The small molecule below binds the protein below.
Small molecule (SMILES): O=[N+]([O-])c1ccc(O)cc1

Binding-site contacts:
Ligand atom C6 contacts residue MET44 of chain 1.B at 3.8 Å (hydrophobic).
Ligand atom C3 contacts residue PHE14 of chain 1.B at 3.6 Å (hydrophobic).
Ligand atom O3 contacts residue MET21 of chain 1.B at 3.6 Å.
Ligand atom C5 contacts residue ALA292 of chain 1.B at 4.3 Å (hydrophobic).
Ligand atom O2 contacts residue NPO1 of chain 1.EA at 4.5 Å.
Ligand atom C2 contacts residue PHE14 of chain 1.B at 4.0 Å (hydrophobic).
Ligand atom C5 contacts residue PHE14 of chain 1.B at 4.5 Å (hydrophobic).
Ligand atom C3 contacts residue NPO1 of chain 1.EA at 3.8 Å.
Ligand atom C5 contacts residue NPO1 of chain 1.EA at 3.9 Å.
Ligand atom C1 contacts residue PHE14 of chain 1.B at 4.3 Å (hydrophobic).
Ligand atom OH contacts residue PHE14 of chain 1.B at 4.1 Å.
Ligand atom C2 contacts residue ALA17 of chain 1.B at 4.4 Å (hydrophobic).
Ligand atom C6 contacts residue NPO1 of chain 1.EA at 3.9 Å.
Ligand atom C3 contacts residue ALA17 of chain 1.B at 4.1 Å (hydrophobic).
Ligand atom C4 contacts residue ALA292 of chain 1.B at 4.2 Å (hydrophobic).
Ligand atom C5 contacts residue MET44 of chain 1.B at 4.3 Å (hydrophobic).
Ligand atom OH contacts residue ALA292 of chain 1.B at 4.0 Å.
Ligand atom O3 contacts residue NPO1 of chain 1.EA at 4.1 Å.
Ligand atom N1 contacts residue LEU41 of chain 1.B at 4.3 Å.
Ligand atom C4 contacts residue NPO1 of chain 1.EA at 3.9 Å.
Ligand atom N1 contacts residue NPO1 of chain 1.EA at 4.0 Å.
Ligand atom OH contacts residue NPO1 of chain 1.EA at 4.2 Å.
Ligand atom C2 contacts residue NPO1 of chain 1.EA at 3.8 Å.
Ligand atom C1 contacts residue NPO1 of chain 1.EA at 3.9 Å.
Ligand atom O2 contacts residue LEU41 of chain 1.B at 4.2 Å.
Ligand atom C4 contacts residue PHE14 of chain 1.B at 3.9 Å (hydrophobic).
Ligand atom O2 contacts residue MET44 of chain 1.B at 3.9 Å.

Sequence of chain 1.B:
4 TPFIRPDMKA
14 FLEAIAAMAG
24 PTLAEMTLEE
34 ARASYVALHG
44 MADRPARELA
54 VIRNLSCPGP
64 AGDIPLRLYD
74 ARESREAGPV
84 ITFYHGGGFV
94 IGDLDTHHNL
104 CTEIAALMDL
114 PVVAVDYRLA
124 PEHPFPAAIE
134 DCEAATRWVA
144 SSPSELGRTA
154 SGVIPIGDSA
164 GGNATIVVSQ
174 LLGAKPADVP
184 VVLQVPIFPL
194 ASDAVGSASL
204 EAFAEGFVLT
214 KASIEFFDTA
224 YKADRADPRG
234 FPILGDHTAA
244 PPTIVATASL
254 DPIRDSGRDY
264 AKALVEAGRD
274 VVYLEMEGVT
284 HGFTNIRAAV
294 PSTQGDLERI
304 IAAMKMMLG